Sequence of chain 1.I:
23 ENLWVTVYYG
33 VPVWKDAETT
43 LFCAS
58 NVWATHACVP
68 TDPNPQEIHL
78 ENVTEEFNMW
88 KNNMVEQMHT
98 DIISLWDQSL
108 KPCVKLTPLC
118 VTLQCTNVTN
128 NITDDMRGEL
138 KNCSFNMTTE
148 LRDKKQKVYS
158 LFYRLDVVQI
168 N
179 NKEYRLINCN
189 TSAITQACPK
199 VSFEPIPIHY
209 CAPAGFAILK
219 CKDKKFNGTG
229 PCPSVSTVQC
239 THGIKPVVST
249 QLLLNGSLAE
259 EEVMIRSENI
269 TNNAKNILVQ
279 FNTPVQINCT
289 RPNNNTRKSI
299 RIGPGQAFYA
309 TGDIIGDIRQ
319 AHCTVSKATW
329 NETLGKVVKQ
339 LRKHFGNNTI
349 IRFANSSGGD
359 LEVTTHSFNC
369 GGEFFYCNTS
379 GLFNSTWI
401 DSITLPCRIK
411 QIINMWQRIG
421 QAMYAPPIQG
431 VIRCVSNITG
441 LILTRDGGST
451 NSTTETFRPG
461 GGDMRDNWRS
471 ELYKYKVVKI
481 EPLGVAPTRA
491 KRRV

Binding-site contacts:
Ligand atom C3 contacts residue ASN253 of chain 1.I at 3.8 Å.
Ligand atom O3 contacts residue CYS434 of chain 1.I at 3.5 Å (h-bond).
Ligand atom C1 contacts residue ASN253 of chain 1.I at 1.4 Å.
Ligand atom C6 contacts residue GLN429 of chain 1.I at 4.3 Å.
Ligand atom C2 contacts residue SER436 of chain 1.I at 4.3 Å.
Ligand atom C5 contacts residue VAL435 of chain 1.I at 3.8 Å (hydrophobic).
Ligand atom C4 contacts residue ASN253 of chain 1.I at 4.2 Å.
Ligand atom C8 contacts residue CYS368 of chain 1.I at 3.9 Å (hydrophobic).
Ligand atom C7 contacts residue ASN253 of chain 1.I at 4.0 Å.
Ligand atom C2 contacts residue ASN253 of chain 1.I at 2.5 Å.
Ligand atom O3 contacts residue VAL435 of chain 1.I at 4.2 Å.
Ligand atom C6 contacts residue ILE428 of chain 1.I at 3.8 Å (hydrophobic).
Ligand atom O6 contacts residue CYS368 of chain 1.I at 4.1 Å.
Ligand atom C8 contacts residue ASN367 of chain 1.I at 4.1 Å.
Ligand atom C8 contacts residue PHE366 of chain 1.I at 4.0 Å (hydrophobic).
Ligand atom O6 contacts residue GLY369 of chain 1.I at 3.4 Å (h-bond).
Ligand atom N2 contacts residue ASN253 of chain 1.I at 3.0 Å (h-bond).
Ligand atom C5 contacts residue ASN253 of chain 1.I at 3.6 Å.
Ligand atom O3 contacts residue CYS368 of chain 1.I at 4.4 Å.
Ligand atom C1 contacts residue SER436 of chain 1.I at 4.1 Å.
Ligand atom C3 contacts residue VAL435 of chain 1.I at 3.4 Å (hydrophobic).
Ligand atom O5 contacts residue ASN253 of chain 1.I at 2.3 Å (h-bond).
Ligand atom C2 contacts residue VAL435 of chain 1.I at 4.3 Å (hydrophobic).
Ligand atom C3 contacts residue CYS434 of chain 1.I at 4.2 Å (hydrophobic).
Ligand atom C1 contacts residue VAL435 of chain 1.I at 4.4 Å (hydrophobic).
Ligand atom O7 contacts residue CYS368 of chain 1.I at 4.4 Å.
Ligand atom O4 contacts residue VAL435 of chain 1.I at 3.4 Å (h-bond).
Ligand atom O6 contacts residue GLU202 of chain 1.I at 4.4 Å.
Ligand atom O7 contacts residue ASN367 of chain 1.I at 3.6 Å (h-bond).
Ligand atom C7 contacts residue CYS368 of chain 1.I at 4.2 Å (hydrophobic).
Ligand atom O6 contacts residue GLN429 of chain 1.I at 4.1 Å.
Ligand atom O6 contacts residue ASN367 of chain 1.I at 4.3 Å.
Ligand atom C8 contacts residue LEU252 of chain 1.I at 3.8 Å (hydrophobic).
Ligand atom N2 contacts residue SER436 of chain 1.I at 3.8 Å.
Ligand atom O6 contacts residue ILE428 of chain 1.I at 3.9 Å.
Ligand atom C6 contacts residue GLY369 of chain 1.I at 4.0 Å.
Ligand atom C6 contacts residue SER200 of chain 1.I at 3.8 Å.
Ligand atom C7 contacts residue ASN367 of chain 1.I at 4.4 Å.
Ligand atom O6 contacts residue SER200 of chain 1.I at 3.8 Å.
Ligand atom C4 contacts residue VAL435 of chain 1.I at 3.7 Å (hydrophobic).

This small molecule binds to this protein.
Small molecule (SMILES): CC(=O)N[C@H]1[C@H](O[C@H]2[C@H](O)[C@@H](NC(C)=O)CO[C@@H]2CO)O[C@H](CO)[C@@H](O[C@@H]2O[C@H](CO[C@H]3O[C@H](CO)[C@@H](O)[C@H](O[C@H]4O[C@H](CO)[C@@H](O)[C@H](O)[C@@H]4O)[C@@H]3O)[C@@H](O)[C@H](O[C@H]3O[C@H](CO)[C@@H](O)[C@H](O)[C@@H]3O[C@H]3O[C@H](CO)[C@@H](O)[C@H](O)[C@@H]3O)[C@@H]2O)[C@@H]1O